Binding-site contacts:
Ligand atom C3 contacts residue TYR41 of chain 1.A at 3.8 Å (hydrophobic).
Ligand atom O1B contacts residue ARG28 of chain 1.A at 2.3 Å (salt-bridge).
Ligand atom C2 contacts residue TYR41 of chain 1.A at 3.5 Å (hydrophobic).
Ligand atom PB contacts residue GLY25 of chain 1.A at 3.5 Å.
Ligand atom C5 contacts residue PHE87 of chain 1.A at 3.8 Å (hydrophobic).
Ligand atom O1A contacts residue MET26 of chain 1.A at 3.4 Å (h-bond).
Ligand atom C1 contacts residue ASP24 of chain 1.A at 3.8 Å.
Ligand atom C9 contacts residue ASN72 of chain 1.A at 3.5 Å.
Ligand atom C5 contacts residue TYR41 of chain 1.A at 3.4 Å (hydrophobic).
Ligand atom C4 contacts residue PRO23 of chain 1.A at 3.1 Å (hydrophobic).
Ligand atom C7 contacts residue ALA83 of chain 1.A at 3.7 Å (hydrophobic).
Ligand atom C7 contacts residue SER68 of chain 1.A at 3.7 Å.
Ligand atom O3B contacts residue ARG28 of chain 1.A at 3.7 Å.
Ligand atom PB contacts residue ARG28 of chain 1.A at 3.7 Å.
Ligand atom C9 contacts residue ARG75 of chain 1.A at 3.9 Å.
Ligand atom C9 contacts residue ALA83 of chain 1.A at 4.0 Å (hydrophobic).
Ligand atom C5 contacts residue VAL67 of chain 1.A at 4.0 Å (hydrophobic).
Ligand atom O3A contacts residue MET26 of chain 1.A at 3.9 Å.
Ligand atom C2 contacts residue ARG75 of chain 1.A at 3.9 Å.
Ligand atom C10 contacts residue TYR73 of chain 1.A at 3.6 Å (hydrophobic).
Ligand atom O1B contacts residue ARG27 of chain 1.A at 2.9 Å (salt-bridge).
Ligand atom O1 contacts residue MET26 of chain 1.A at 3.8 Å.
Ligand atom C4 contacts residue VAL67 of chain 1.A at 3.7 Å (hydrophobic).
Ligand atom O2B contacts residue ARG27 of chain 1.A at 3.6 Å.
Ligand atom O1B contacts residue MET26 of chain 1.A at 3.3 Å (h-bond).
Ligand atom C5 contacts residue ALA83 of chain 1.A at 4.0 Å (hydrophobic).
Ligand atom O3A contacts residue GLY25 of chain 1.A at 2.9 Å (h-bond).
Ligand atom C8 contacts residue ALA83 of chain 1.A at 3.7 Å (hydrophobic).
Ligand atom O1B contacts residue GLY25 of chain 1.A at 3.1 Å.
Ligand atom PA contacts residue GLY25 of chain 1.A at 3.6 Å.
Ligand atom C10 contacts residue MET84 of chain 1.A at 3.8 Å (hydrophobic).
Ligand atom C7 contacts residue VAL67 of chain 1.A at 4.0 Å (hydrophobic).
Ligand atom O1 contacts residue GLY25 of chain 1.A at 3.3 Å (h-bond).
Ligand atom C10 contacts residue SER68 of chain 1.A at 3.9 Å.
Ligand atom PA contacts residue MET26 of chain 1.A at 3.9 Å.
Ligand atom O3B contacts residue GLY25 of chain 1.A at 3.5 Å.
Ligand atom O1 contacts residue ASP24 of chain 1.A at 3.5 Å.
Ligand atom C8 contacts residue ASN72 of chain 1.A at 3.7 Å.
Ligand atom O2A contacts residue ARG75 of chain 1.A at 3.0 Å (salt-bridge).
Ligand atom O1A contacts residue ARG27 of chain 1.A at 2.9 Å (salt-bridge).

The protein below binds the small molecule below.
Small molecule (SMILES): CC(C)=CCC/C(C)=C/CO[P](=O)(O)OP(=O)(O)O

Sequence of chain 1.A:
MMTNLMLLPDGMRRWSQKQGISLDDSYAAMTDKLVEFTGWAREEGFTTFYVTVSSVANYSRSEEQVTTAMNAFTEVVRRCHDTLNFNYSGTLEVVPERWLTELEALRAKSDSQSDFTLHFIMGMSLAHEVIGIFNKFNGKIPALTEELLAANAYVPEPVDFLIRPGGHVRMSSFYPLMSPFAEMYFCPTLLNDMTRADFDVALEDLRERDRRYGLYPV